Binding-site contacts:
Ligand atom NE2 contacts residue ILE77 of chain 1.B at 4.4 Å.
Ligand atom CB contacts residue ASP95 of chain 1.B at 3.4 Å.
Ligand atom N contacts residue SER13 of chain 1.B at 2.8 Å (h-bond).
Ligand atom CE1 contacts residue HSM1 of chain 1.H at 3.8 Å.
Ligand atom N contacts residue TYR52 of chain 1.B at 4.3 Å.
Ligand atom CD2 contacts residue VAL97 of chain 1.B at 4.4 Å (hydrophobic).
Ligand atom CG contacts residue TYR52 of chain 1.B at 3.5 Å (hydrophobic).
Ligand atom CG contacts residue TRP106 of chain 1.B at 4.1 Å (hydrophobic).
Ligand atom CA contacts residue ILE77 of chain 1.B at 4.3 Å (hydrophobic).
Ligand atom CA contacts residue ASP95 of chain 1.B at 3.2 Å.
Ligand atom ND1 contacts residue ILE77 of chain 1.B at 4.0 Å.
Ligand atom CE1 contacts residue TYR52 of chain 1.B at 3.8 Å (hydrophobic).
Ligand atom CA contacts residue TYR52 of chain 1.B at 3.5 Å (hydrophobic).
Ligand atom ND1 contacts residue VAL38 of chain 1.B at 3.8 Å.
Ligand atom CG contacts residue VAL38 of chain 1.B at 3.9 Å (hydrophobic).
Ligand atom N contacts residue ASP95 of chain 1.B at 2.7 Å (salt-bridge).
Ligand atom CB contacts residue TYR22 of chain 1.B at 4.1 Å (hydrophobic).
Ligand atom CE1 contacts residue ILE77 of chain 1.B at 4.1 Å (hydrophobic).
Ligand atom CE1 contacts residue VAL38 of chain 1.B at 4.4 Å (hydrophobic).
Ligand atom CG contacts residue ILE77 of chain 1.B at 4.2 Å (hydrophobic).
Ligand atom NE2 contacts residue VAL97 of chain 1.B at 4.5 Å.
Ligand atom NE2 contacts residue TRP106 of chain 1.B at 3.7 Å.
Ligand atom CB contacts residue SER13 of chain 1.B at 4.5 Å.
Ligand atom CA contacts residue TYR22 of chain 1.B at 4.5 Å (hydrophobic).
Ligand atom NE2 contacts residue SER84 of chain 1.B at 4.4 Å.
Ligand atom NE2 contacts residue HSM1 of chain 1.H at 4.2 Å.
Ligand atom CB contacts residue VAL38 of chain 1.B at 3.8 Å (hydrophobic).
Ligand atom CA contacts residue ILE14 of chain 1.B at 4.4 Å (hydrophobic).
Ligand atom CB contacts residue TRP106 of chain 1.B at 4.3 Å (hydrophobic).
Ligand atom N contacts residue TYR22 of chain 1.B at 3.4 Å.
Ligand atom CD2 contacts residue TRP106 of chain 1.B at 3.3 Å (hydrophobic).
Ligand atom CA contacts residue SER13 of chain 1.B at 3.3 Å.
Ligand atom CB contacts residue TYR52 of chain 1.B at 3.7 Å (hydrophobic).
Ligand atom ND1 contacts residue TYR52 of chain 1.B at 2.7 Å (h-bond).

Sequence of chain 1.B:
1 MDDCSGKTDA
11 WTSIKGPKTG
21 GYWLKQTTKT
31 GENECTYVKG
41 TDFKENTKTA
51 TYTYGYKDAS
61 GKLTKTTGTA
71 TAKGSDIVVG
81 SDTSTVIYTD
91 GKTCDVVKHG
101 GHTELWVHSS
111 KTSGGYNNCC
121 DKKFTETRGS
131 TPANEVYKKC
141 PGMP

The protein below binds the small molecule below.
Small molecule (SMILES): NCCc1c[nH]cn1